Binding-site contacts:
Ligand atom N2 contacts residue ASN401 of chain 1.D at 3.7 Å.
Ligand atom O6 contacts residue ASN401 of chain 1.D at 4.1 Å.
Ligand atom C1 contacts residue ASN401 of chain 1.D at 1.5 Å.
Ligand atom C6 contacts residue ILE400 of chain 1.D at 4.3 Å (hydrophobic).
Ligand atom C8 contacts residue ASN401 of chain 1.D at 3.4 Å.
Ligand atom C7 contacts residue ASN401 of chain 1.D at 4.4 Å.
Ligand atom O5 contacts residue ASN401 of chain 1.D at 2.3 Å (h-bond).
Ligand atom C6 contacts residue ASN401 of chain 1.D at 2.8 Å.
Ligand atom C5 contacts residue ASN401 of chain 1.D at 3.0 Å.
Ligand atom C2 contacts residue ASN401 of chain 1.D at 2.7 Å.
Ligand atom C3 contacts residue ASN401 of chain 1.D at 3.8 Å.
Ligand atom C4 contacts residue ASN401 of chain 1.D at 3.7 Å.

Sequence of chain 1.D:
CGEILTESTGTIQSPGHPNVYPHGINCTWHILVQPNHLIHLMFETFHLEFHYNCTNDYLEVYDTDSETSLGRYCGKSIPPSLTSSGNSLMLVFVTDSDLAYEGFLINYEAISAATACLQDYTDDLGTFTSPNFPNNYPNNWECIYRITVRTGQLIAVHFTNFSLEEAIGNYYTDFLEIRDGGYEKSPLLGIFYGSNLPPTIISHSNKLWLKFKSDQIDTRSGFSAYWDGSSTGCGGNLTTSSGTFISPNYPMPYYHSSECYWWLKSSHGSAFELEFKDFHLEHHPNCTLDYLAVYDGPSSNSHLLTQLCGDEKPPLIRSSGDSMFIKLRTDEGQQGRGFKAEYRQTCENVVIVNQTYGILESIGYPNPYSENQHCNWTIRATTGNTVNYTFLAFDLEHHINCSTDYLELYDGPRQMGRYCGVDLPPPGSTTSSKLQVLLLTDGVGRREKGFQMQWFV

A protein and the small-molecule ligand that binds it are described below.
Small molecule (SMILES): CC(=O)N[C@@H]1[C@@H](O)[C@H](O)[C@@H](CO)O[C@H]1O